Binding-site contacts:
Ligand atom C20 contacts residue MET267 of chain 1.C at 3.6 Å (hydrophobic).
Ligand atom C21 contacts residue MET267 of chain 1.C at 3.3 Å (hydrophobic).
Ligand atom C26 contacts residue PHE283 of chain 1.C at 3.5 Å (hydrophobic).
Ligand atom O17 contacts residue PHE283 of chain 1.C at 3.7 Å.
Ligand atom N23 contacts residue GLY279 of chain 1.C at 3.7 Å.
Ligand atom C1 contacts residue SER231 of chain 1.C at 3.8 Å.
Ligand atom N6 contacts residue THR239 of chain 1.C at 3.6 Å.
Ligand atom C29 contacts residue LEU189 of chain 1.C at 3.9 Å (hydrophobic).
Ligand atom O27 contacts residue PHE283 of chain 1.C at 3.8 Å.
Ligand atom C5 contacts residue VAL232 of chain 1.C at 3.8 Å (hydrophobic).
Ligand atom C25 contacts residue MET267 of chain 1.C at 3.7 Å (hydrophobic).
Ligand atom C26 contacts residue MET267 of chain 1.C at 3.8 Å (hydrophobic).
Ligand atom N12 contacts residue PHE250 of chain 1.C at 3.9 Å.
Ligand atom C15 contacts residue PHE250 of chain 1.C at 3.8 Å (hydrophobic).
Ligand atom C18 contacts residue LEU189 of chain 1.C at 3.7 Å (hydrophobic).
Ligand atom C21 contacts residue PHE283 of chain 1.C at 3.5 Å (hydrophobic).
Ligand atom N2 contacts residue SER231 of chain 1.C at 3.2 Å.
Ligand atom C5 contacts residue GLN280 of chain 1.C at 3.1 Å.
Ligand atom N6 contacts residue ALA243 of chain 1.C at 3.5 Å.
Ligand atom C10 contacts residue LEU229 of chain 1.C at 3.7 Å (hydrophobic).
Ligand atom C8 contacts residue PHE283 of chain 1.C at 3.6 Å (hydrophobic).
Ligand atom C15 contacts residue PHE283 of chain 1.C at 3.8 Å (hydrophobic).
Ligand atom C1 contacts residue THR239 of chain 1.C at 3.7 Å.
Ligand atom C24 contacts residue GLN280 of chain 1.C at 3.7 Å.
Ligand atom N22 contacts residue MET267 of chain 1.C at 3.3 Å (h-bond).
Ligand atom N12 contacts residue PHE283 of chain 1.C at 3.5 Å.
Ligand atom N16 contacts residue PHE250 of chain 1.C at 3.8 Å.
Ligand atom C13 contacts residue PHE283 of chain 1.C at 3.5 Å (hydrophobic).
Ligand atom O17 contacts residue GLN280 of chain 1.C at 2.8 Å (h-bond).
Ligand atom N16 contacts residue PHE283 of chain 1.C at 3.5 Å.
Ligand atom C1 contacts residue ALA243 of chain 1.C at 3.7 Å (hydrophobic).
Ligand atom O27 contacts residue MET267 of chain 1.C at 3.9 Å.
Ligand atom C20 contacts residue PHE283 of chain 1.C at 3.5 Å (hydrophobic).
Ligand atom C4 contacts residue VAL232 of chain 1.C at 3.7 Å (hydrophobic).
Ligand atom N7 contacts residue PHE283 of chain 1.C at 3.8 Å.
Ligand atom C24 contacts residue TYR247 of chain 1.C at 3.8 Å (hydrophobic).
Ligand atom N2 contacts residue THR242 of chain 1.C at 3.9 Å.
Ligand atom N23 contacts residue MET267 of chain 1.C at 3.8 Å.
Ligand atom N28 contacts residue PHE283 of chain 1.C at 3.8 Å.
Ligand atom C3 contacts residue VAL232 of chain 1.C at 3.9 Å (hydrophobic).

The small molecule below binds the protein below.
Small molecule (SMILES): Cn1ncc(NC(=O)c2nc(C3CC3)cnc2Nc2cncnc2)c1C(=O)NCC(C)(C)O

Sequence of chain 1.C:
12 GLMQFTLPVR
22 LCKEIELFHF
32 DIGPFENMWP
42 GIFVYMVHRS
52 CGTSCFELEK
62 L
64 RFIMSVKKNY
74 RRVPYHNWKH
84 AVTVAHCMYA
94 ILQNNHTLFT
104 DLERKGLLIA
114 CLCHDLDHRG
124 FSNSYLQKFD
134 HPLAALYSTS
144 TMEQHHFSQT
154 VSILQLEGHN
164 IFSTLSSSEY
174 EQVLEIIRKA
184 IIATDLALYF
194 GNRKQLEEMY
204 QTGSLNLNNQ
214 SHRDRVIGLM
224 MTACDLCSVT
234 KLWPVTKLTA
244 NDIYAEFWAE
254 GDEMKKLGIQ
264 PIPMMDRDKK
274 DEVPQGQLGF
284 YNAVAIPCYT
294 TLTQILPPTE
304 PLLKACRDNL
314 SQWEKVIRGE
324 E